Binding-site contacts:
Ligand atom C2 contacts residue GLN206 of chain 1.B at 3.3 Å.
Ligand atom C8 contacts residue GLN206 of chain 1.B at 3.8 Å.
Ligand atom C8 contacts residue SER207 of chain 1.B at 2.7 Å.
Ligand atom O6 contacts residue GLN206 of chain 1.B at 3.0 Å (h-bond).
Ligand atom O7 contacts residue SER207 of chain 1.B at 3.9 Å.
Ligand atom C6 contacts residue GLN206 of chain 1.B at 4.0 Å.
Ligand atom O7 contacts residue ASN208 of chain 1.B at 4.1 Å.
Ligand atom O5 contacts residue GLN206 of chain 1.B at 4.0 Å.
Ligand atom C1 contacts residue ASN208 of chain 1.B at 1.5 Å.
Ligand atom C4 contacts residue SER210 of chain 1.B at 3.9 Å.
Ligand atom N2 contacts residue GLN206 of chain 1.B at 4.3 Å.
Ligand atom C4 contacts residue GLN206 of chain 1.B at 3.5 Å.
Ligand atom C7 contacts residue GLN206 of chain 1.B at 3.5 Å.
Ligand atom O3 contacts residue ALA209 of chain 1.B at 2.9 Å.
Ligand atom C7 contacts residue SER207 of chain 1.B at 3.6 Å.
Ligand atom C4 contacts residue ASN208 of chain 1.B at 3.9 Å.
Ligand atom O5 contacts residue ASN208 of chain 1.B at 2.4 Å (h-bond).
Ligand atom N2 contacts residue ASN208 of chain 1.B at 3.0 Å (h-bond).
Ligand atom C4 contacts residue ASN208 of chain 1.B at 4.0 Å.
Ligand atom C2 contacts residue GLN206 of chain 1.B at 4.2 Å.
Ligand atom C2 contacts residue ASN208 of chain 1.B at 2.5 Å.
Ligand atom C3 contacts residue SER210 of chain 1.B at 3.8 Å.
Ligand atom C7 contacts residue ASN208 of chain 1.B at 3.8 Å.
Ligand atom C3 contacts residue ASN208 of chain 1.B at 3.8 Å.
Ligand atom C1 contacts residue GLN206 of chain 1.B at 3.8 Å.
Ligand atom C5 contacts residue ASN208 of chain 1.B at 3.7 Å.
Ligand atom O4 contacts residue SER210 of chain 1.B at 3.3 Å (h-bond).
Ligand atom C3 contacts residue GLN206 of chain 1.B at 3.1 Å.
Ligand atom C8 contacts residue ASN208 of chain 1.B at 4.2 Å.
Ligand atom O2 contacts residue GLN206 of chain 1.B at 2.7 Å (h-bond).
Ligand atom C3 contacts residue ALA209 of chain 1.B at 3.8 Å (hydrophobic).
Ligand atom O3 contacts residue GLN206 of chain 1.B at 3.4 Å (h-bond).
Ligand atom O3 contacts residue GLN206 of chain 1.B at 4.1 Å.
Ligand atom C1 contacts residue GLN206 of chain 1.B at 4.2 Å.
Ligand atom O3 contacts residue ASN208 of chain 1.B at 3.7 Å.
Ligand atom O3 contacts residue SER210 of chain 1.B at 2.8 Å (h-bond).
Ligand atom C3 contacts residue ASN208 of chain 1.B at 3.6 Å.
Ligand atom O7 contacts residue GLN206 of chain 1.B at 3.1 Å (h-bond).
Ligand atom C3 contacts residue GLN206 of chain 1.B at 4.3 Å.
Ligand atom C5 contacts residue GLN206 of chain 1.B at 4.1 Å.

The protein below binds the small molecule below.
Small molecule (SMILES): CC(=O)N[C@H]1[C@H](O[C@H]2[C@H](O)[C@@H](NC(C)=O)CO[C@@H]2CO[C@@H]2O[C@@H](C)[C@@H](O)[C@@H](O)[C@@H]2O)O[C@H](CO)[C@@H](O[C@H]2O[C@H](CO)[C@@H](O)[C@H](O)[C@@H]2O)[C@@H]1O

Sequence of chain 1.B:
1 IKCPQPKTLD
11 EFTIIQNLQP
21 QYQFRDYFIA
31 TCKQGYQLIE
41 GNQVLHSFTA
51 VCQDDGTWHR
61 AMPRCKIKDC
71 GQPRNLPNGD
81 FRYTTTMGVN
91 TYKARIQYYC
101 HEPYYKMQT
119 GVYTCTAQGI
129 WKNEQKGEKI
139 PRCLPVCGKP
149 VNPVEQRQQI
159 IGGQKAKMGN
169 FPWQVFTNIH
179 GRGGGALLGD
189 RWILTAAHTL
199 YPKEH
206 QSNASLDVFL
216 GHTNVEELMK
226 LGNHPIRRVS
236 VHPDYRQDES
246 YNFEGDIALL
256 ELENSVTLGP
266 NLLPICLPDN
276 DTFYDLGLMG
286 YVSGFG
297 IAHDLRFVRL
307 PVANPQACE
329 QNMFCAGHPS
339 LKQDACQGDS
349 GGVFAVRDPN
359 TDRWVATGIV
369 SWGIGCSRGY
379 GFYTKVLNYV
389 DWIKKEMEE